Binding-site contacts:
Ligand atom C4 contacts residue TYR93 of chain 1.A at 3.6 Å (hydrophobic).
Ligand atom C12 contacts residue VAL36 of chain 1.A at 3.9 Å (hydrophobic).
Ligand atom C1 contacts residue ILE40 of chain 1.A at 4.0 Å (hydrophobic).
Ligand atom C19 contacts residue TYR93 of chain 1.A at 3.9 Å (hydrophobic).
Ligand atom C24 contacts residue TYR93 of chain 1.A at 3.4 Å (hydrophobic).
Ligand atom C10 contacts residue PHE31 of chain 1.A at 4.0 Å (hydrophobic).
Ligand atom C7 contacts residue VAL36 of chain 1.A at 3.8 Å (hydrophobic).
Ligand atom O11 contacts residue ASN87 of chain 1.A at 2.8 Å (h-bond).
Ligand atom C26 contacts residue PRO35 of chain 1.A at 3.3 Å (hydrophobic).
Ligand atom C2 contacts residue ILE40 of chain 1.A at 3.6 Å (hydrophobic).
Ligand atom C13 contacts residue ILE40 of chain 1.A at 4.1 Å (hydrophobic).
Ligand atom C10 contacts residue VAL36 of chain 1.A at 4.1 Å (hydrophobic).
Ligand atom C7 contacts residue ASN87 of chain 1.A at 3.8 Å.
Ligand atom C17 contacts residue ILE40 of chain 1.A at 3.6 Å (hydrophobic).
Ligand atom C5 contacts residue TYR93 of chain 1.A at 3.9 Å (hydrophobic).
Ligand atom N3 contacts residue ASN87 of chain 1.A at 3.9 Å.
Ligand atom C16 contacts residue ALA30 of chain 1.A at 3.6 Å (hydrophobic).
Ligand atom C17 contacts residue PHE31 of chain 1.A at 4.0 Å (hydrophobic).
Ligand atom C18 contacts residue PHE31 of chain 1.A at 4.0 Å (hydrophobic).
Ligand atom C25 contacts residue SER29 of chain 1.A at 3.6 Å.
Ligand atom C24 contacts residue PHE31 of chain 1.A at 3.5 Å (hydrophobic).
Ligand atom O11 contacts residue ALA83 of chain 1.A at 4.0 Å.
Ligand atom N3 contacts residue TYR93 of chain 1.A at 3.6 Å.
Ligand atom C18 contacts residue ILE40 of chain 1.A at 4.1 Å (hydrophobic).
Ligand atom C4 contacts residue ASN87 of chain 1.A at 3.3 Å.
Ligand atom N8 contacts residue VAL36 of chain 1.A at 3.5 Å.
Ligand atom N8 contacts residue PHE31 of chain 1.A at 4.0 Å.
Ligand atom C12 contacts residue PHE32 of chain 1.A at 3.6 Å (hydrophobic).
Ligand atom C4 contacts residue TYR86 of chain 1.A at 3.8 Å (hydrophobic).
Ligand atom N3 contacts residue ALA41 of chain 1.A at 3.8 Å.
Ligand atom C12 contacts residue PHE31 of chain 1.A at 4.0 Å (hydrophobic).
Ligand atom N3 contacts residue TYR86 of chain 1.A at 3.8 Å.
Ligand atom C6 contacts residue TYR93 of chain 1.A at 3.7 Å (hydrophobic).
Ligand atom C2 contacts residue TYR93 of chain 1.A at 3.5 Å (hydrophobic).
Ligand atom C12 contacts residue ALA83 of chain 1.A at 4.0 Å (hydrophobic).
Ligand atom C9 contacts residue VAL36 of chain 1.A at 3.6 Å (hydrophobic).
Ligand atom C9 contacts residue PHE31 of chain 1.A at 3.2 Å (hydrophobic).
Ligand atom C25 contacts residue ALA30 of chain 1.A at 3.8 Å (hydrophobic).
Ligand atom C1 contacts residue TYR93 of chain 1.A at 3.6 Å (hydrophobic).
Ligand atom C26 contacts residue PHE34 of chain 1.A at 3.7 Å (hydrophobic).

Sequence of chain 1.A:
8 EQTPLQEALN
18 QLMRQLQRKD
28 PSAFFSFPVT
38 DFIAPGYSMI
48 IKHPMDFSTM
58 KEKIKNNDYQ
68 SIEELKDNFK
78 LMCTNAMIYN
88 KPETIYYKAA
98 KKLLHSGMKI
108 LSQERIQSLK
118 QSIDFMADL

The small molecule below binds the protein below.
Small molecule (SMILES): COc1cc(-c2cn(C)c(=O)c3cnccc23)cc(OC)c1CN(C)C